Sequence of chain 2.A:
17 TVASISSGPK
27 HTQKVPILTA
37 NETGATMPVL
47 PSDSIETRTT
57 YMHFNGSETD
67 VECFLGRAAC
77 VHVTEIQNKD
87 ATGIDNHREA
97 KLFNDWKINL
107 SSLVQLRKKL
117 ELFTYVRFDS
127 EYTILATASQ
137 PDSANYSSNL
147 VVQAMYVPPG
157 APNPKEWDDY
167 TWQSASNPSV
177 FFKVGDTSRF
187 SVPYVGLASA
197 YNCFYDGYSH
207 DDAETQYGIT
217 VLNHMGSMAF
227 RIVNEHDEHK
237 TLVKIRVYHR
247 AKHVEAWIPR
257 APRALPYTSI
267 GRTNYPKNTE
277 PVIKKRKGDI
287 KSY

A protein and the small-molecule ligand that binds it are described below.
Small molecule (SMILES): COc1ccc(N2CCN(c3cccc(C)c3)CC2)nn1

Binding-site contacts:
Ligand atom C10 contacts residue LEU106 of chain 2.A at 4.0 Å (hydrophobic).
Ligand atom C17 contacts residue TYR128 of chain 2.A at 3.8 Å (hydrophobic).
Ligand atom C16 contacts residue ILE104 of chain 2.A at 3.7 Å (hydrophobic).
Ligand atom C13 contacts residue SER126 of chain 2.A at 3.7 Å.
Ligand atom C7 contacts residue PHE124 of chain 2.A at 3.8 Å (hydrophobic).
Ligand atom C8 contacts residue TYR197 of chain 2.A at 3.4 Å (hydrophobic).
Ligand atom C19 contacts residue TYR152 of chain 2.A at 3.9 Å (hydrophobic).
Ligand atom C13 contacts residue TYR128 of chain 2.A at 3.0 Å (hydrophobic).
Ligand atom C14 contacts residue TYR128 of chain 2.A at 3.3 Å (hydrophobic).
Ligand atom C16 contacts residue TYR128 of chain 2.A at 2.9 Å (hydrophobic).
Ligand atom N5 contacts residue DMS1 of chain 2.F at 3.9 Å.
Ligand atom C18 contacts residue VAL188 of chain 2.A at 3.9 Å (hydrophobic).
Ligand atom C14 contacts residue TYR197 of chain 2.A at 4.1 Å (hydrophobic).
Ligand atom C17 contacts residue ILE104 of chain 2.A at 3.8 Å (hydrophobic).
Ligand atom N4 contacts residue ASN219 of chain 2.A at 4.0 Å.
Ligand atom C19 contacts residue VAL188 of chain 2.A at 3.5 Å (hydrophobic).
Ligand atom C20 contacts residue VAL188 of chain 2.A at 3.7 Å (hydrophobic).
Ligand atom N5 contacts residue ASN219 of chain 2.A at 4.1 Å.
Ligand atom N9 contacts residue TYR128 of chain 2.A at 4.1 Å.
Ligand atom C13 contacts residue TYR197 of chain 2.A at 4.0 Å (hydrophobic).
Ligand atom C11 contacts residue ILE104 of chain 2.A at 3.5 Å (hydrophobic).
Ligand atom C8 contacts residue PHE124 of chain 2.A at 3.6 Å (hydrophobic).
Ligand atom C11 contacts residue TYR128 of chain 2.A at 3.4 Å (hydrophobic).
Ligand atom N12 contacts residue TYR128 of chain 2.A at 2.5 Å (h-bond).
Ligand atom N4 contacts residue DMS1 of chain 2.F at 3.6 Å (h-bond).
Ligand atom C7 contacts residue TYR197 of chain 2.A at 3.5 Å (hydrophobic).
Ligand atom C20 contacts residue VAL191 of chain 2.A at 3.5 Å (hydrophobic).
Ligand atom C10 contacts residue TYR128 of chain 2.A at 3.6 Å (hydrophobic).
Ligand atom C10 contacts residue ILE104 of chain 2.A at 3.9 Å (hydrophobic).
Ligand atom C21 contacts residue ILE104 of chain 2.A at 3.5 Å (hydrophobic).
Ligand atom C14 contacts residue SER126 of chain 2.A at 3.6 Å.
Ligand atom C10 contacts residue MET221 of chain 2.A at 4.0 Å (hydrophobic).
Ligand atom C1 contacts residue DMS1 of chain 2.F at 4.1 Å.
Ligand atom C21 contacts residue MET224 of chain 2.A at 4.0 Å (hydrophobic).
Ligand atom C1 contacts residue ASN198 of chain 2.A at 4.0 Å.
Ligand atom C18 contacts residue TYR152 of chain 2.A at 3.8 Å (hydrophobic).
Ligand atom C11 contacts residue MET221 of chain 2.A at 4.0 Å (hydrophobic).
Ligand atom C19 contacts residue VAL191 of chain 2.A at 4.0 Å (hydrophobic).
Ligand atom C15 contacts residue TYR128 of chain 2.A at 3.0 Å (hydrophobic).
Ligand atom C7 contacts residue LEU106 of chain 2.A at 4.1 Å (hydrophobic).